Binding-site contacts:
Ligand atom N2 contacts residue ASN142 of chain 1.B at 2.9 Å (h-bond).
Ligand atom O3 contacts residue GLN189 of chain 1.B at 4.3 Å.
Ligand atom O5 contacts residue ASN142 of chain 1.B at 2.3 Å (h-bond).
Ligand atom C8 contacts residue ILE209 of chain 1.B at 3.7 Å (hydrophobic).
Ligand atom O6 contacts residue PHE187 of chain 1.B at 4.3 Å.
Ligand atom O7 contacts residue TYR207 of chain 1.B at 4.0 Å.
Ligand atom C6 contacts residue TYR207 of chain 1.B at 3.9 Å (hydrophobic).
Ligand atom C3 contacts residue ASN142 of chain 1.B at 3.8 Å.
Ligand atom O7 contacts residue ASN142 of chain 1.B at 3.9 Å.
Ligand atom C1 contacts residue TYR207 of chain 1.B at 4.2 Å (hydrophobic).
Ligand atom C1 contacts residue ASN142 of chain 1.B at 1.4 Å.
Ligand atom O5 contacts residue TYR207 of chain 1.B at 4.1 Å.
Ligand atom C7 contacts residue ASN142 of chain 1.B at 3.6 Å.
Ligand atom C5 contacts residue TYR207 of chain 1.B at 3.8 Å (hydrophobic).
Ligand atom O7 contacts residue LYS191 of chain 1.B at 4.2 Å.
Ligand atom N2 contacts residue ILE209 of chain 1.B at 4.4 Å.
Ligand atom C2 contacts residue ASN142 of chain 1.B at 2.5 Å.
Ligand atom C5 contacts residue ASN142 of chain 1.B at 3.6 Å.
Ligand atom O6 contacts residue TYR207 of chain 1.B at 2.7 Å (h-bond).
Ligand atom C4 contacts residue ASN142 of chain 1.B at 4.2 Å.

Sequence of chain 1.B:
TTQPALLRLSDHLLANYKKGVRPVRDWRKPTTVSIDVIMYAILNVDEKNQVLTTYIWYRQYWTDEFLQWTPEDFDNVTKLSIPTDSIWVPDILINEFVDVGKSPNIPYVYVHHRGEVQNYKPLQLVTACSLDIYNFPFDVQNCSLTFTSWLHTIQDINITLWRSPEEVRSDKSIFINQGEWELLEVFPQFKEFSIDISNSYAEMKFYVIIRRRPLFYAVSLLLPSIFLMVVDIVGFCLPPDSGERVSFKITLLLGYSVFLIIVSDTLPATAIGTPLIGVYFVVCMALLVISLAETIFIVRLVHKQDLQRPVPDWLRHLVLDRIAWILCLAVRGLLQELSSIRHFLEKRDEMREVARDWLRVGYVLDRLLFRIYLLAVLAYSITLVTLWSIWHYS

This small molecule binds to this protein.
Small molecule (SMILES): CC(=O)N[C@H]1[C@H](O[C@@H]2[C@H](O)[C@@H](NC(C)=O)CO[C@@H]2CO)O[C@H](CO)[C@@H](O)[C@@H]1O